Binding-site contacts:
Ligand atom C5 contacts residue ARG164 of chain 1.A at 4.0 Å.
Ligand atom C5 contacts residue ASN205 of chain 1.A at 3.6 Å.
Ligand atom O5 contacts residue ASN205 of chain 1.A at 2.3 Å (h-bond).
Ligand atom C3 contacts residue GLY5 of chain 1.A at 4.3 Å.
Ligand atom O7 contacts residue PRO6 of chain 1.A at 3.7 Å.
Ligand atom O5 contacts residue LEU208 of chain 1.A at 3.7 Å.
Ligand atom C2 contacts residue ASP3 of chain 1.A at 3.5 Å.
Ligand atom C1 contacts residue ASN205 of chain 1.A at 1.4 Å.
Ligand atom O7 contacts residue ASN205 of chain 1.A at 3.7 Å.
Ligand atom C4 contacts residue VAL4 of chain 1.A at 4.2 Å (hydrophobic).
Ligand atom C1 contacts residue ASP3 of chain 1.A at 3.9 Å.
Ligand atom O5 contacts residue ARG164 of chain 1.A at 3.3 Å (salt-bridge).
Ligand atom C5 contacts residue ASP3 of chain 1.A at 4.1 Å.
Ligand atom N2 contacts residue ASP3 of chain 1.A at 2.9 Å (salt-bridge).
Ligand atom C1 contacts residue ARG164 of chain 1.A at 4.0 Å.
Ligand atom O7 contacts residue ASN209 of chain 1.A at 4.2 Å.
Ligand atom C4 contacts residue ASP3 of chain 1.A at 4.2 Å.
Ligand atom C8 contacts residue VAL2 of chain 1.A at 4.3 Å (hydrophobic).
Ligand atom C1 contacts residue VAL4 of chain 1.A at 4.3 Å (hydrophobic).
Ligand atom C6 contacts residue MET223 of chain 1.A at 3.6 Å (hydrophobic).
Ligand atom C3 contacts residue ASP3 of chain 1.A at 3.3 Å.
Ligand atom O4 contacts residue ASP3 of chain 1.A at 3.4 Å (salt-bridge).
Ligand atom O6 contacts residue GLY5 of chain 1.A at 4.4 Å.
Ligand atom O3 contacts residue ASP3 of chain 1.A at 4.0 Å.
Ligand atom C1 contacts residue GLY5 of chain 1.A at 4.0 Å.
Ligand atom C4 contacts residue GLY5 of chain 1.A at 4.4 Å.
Ligand atom C2 contacts residue ASN205 of chain 1.A at 2.4 Å.
Ligand atom O6 contacts residue ARG164 of chain 1.A at 2.9 Å (salt-bridge).
Ligand atom O3 contacts residue PRO6 of chain 1.A at 4.2 Å.
Ligand atom C7 contacts residue ASP3 of chain 1.A at 3.9 Å.
Ligand atom C8 contacts residue ASP3 of chain 1.A at 4.0 Å.
Ligand atom C3 contacts residue ASN205 of chain 1.A at 3.8 Å.
Ligand atom C4 contacts residue ASN205 of chain 1.A at 4.2 Å.
Ligand atom O6 contacts residue THR225 of chain 1.A at 4.0 Å.
Ligand atom O3 contacts residue GLY5 of chain 1.A at 3.3 Å.
Ligand atom N2 contacts residue ASN205 of chain 1.A at 2.9 Å (h-bond).
Ligand atom O6 contacts residue MET223 of chain 1.A at 4.0 Å.
Ligand atom C6 contacts residue ARG164 of chain 1.A at 3.6 Å.
Ligand atom C7 contacts residue ASN205 of chain 1.A at 3.5 Å.
Ligand atom C8 contacts residue MET223 of chain 1.A at 3.6 Å (hydrophobic).

Sequence of chain 1.A:
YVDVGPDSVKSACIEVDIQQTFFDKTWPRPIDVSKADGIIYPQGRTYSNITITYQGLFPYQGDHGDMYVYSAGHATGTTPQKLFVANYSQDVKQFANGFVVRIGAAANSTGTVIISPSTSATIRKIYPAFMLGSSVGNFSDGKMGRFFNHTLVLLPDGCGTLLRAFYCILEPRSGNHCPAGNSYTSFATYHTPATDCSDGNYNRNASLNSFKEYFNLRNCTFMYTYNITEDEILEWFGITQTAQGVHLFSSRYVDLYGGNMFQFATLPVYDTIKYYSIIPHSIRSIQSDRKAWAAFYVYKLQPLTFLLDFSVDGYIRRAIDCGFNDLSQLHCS

The small molecule below binds the protein below.
Small molecule (SMILES): CC(=O)N[C@H]1[C@H](O[C@H]2[C@H](O)[C@@H](NC(C)=O)CO[C@@H]2CO)O[C@H](CO)[C@@H](O)[C@@H]1O